Binding-site contacts:
Ligand atom CL6 contacts residue SER152 of chain 1.B at 3.8 Å.
Ligand atom C36 contacts residue GLU103 of chain 1.B at 3.6 Å.
Ligand atom F59 contacts residue PHE198 of chain 1.B at 3.0 Å.
Ligand atom O56 contacts residue GLY145 of chain 1.B at 3.1 Å (h-bond).
Ligand atom F60 contacts residue LEU201 of chain 1.B at 3.6 Å.
Ligand atom C41 contacts residue GLU136 of chain 1.B at 3.5 Å.
Ligand atom C37 contacts residue GLU103 of chain 1.B at 3.5 Å.
Ligand atom C1 contacts residue GLY145 of chain 1.B at 3.6 Å.
Ligand atom C15 contacts residue ALA149 of chain 1.B at 3.5 Å (hydrophobic).
Ligand atom C35 contacts residue GLU103 of chain 1.B at 3.1 Å.
Ligand atom C36 contacts residue TYR202 of chain 1.B at 3.3 Å (hydrophobic).
Ligand atom C1 contacts residue PHE104 of chain 1.B at 3.6 Å (hydrophobic).
Ligand atom CL6 contacts residue PHE153 of chain 1.B at 3.6 Å.
Ligand atom S62 contacts residue ARG107 of chain 1.B at 3.6 Å.
Ligand atom F59 contacts residue TYR202 of chain 1.B at 3.7 Å.
Ligand atom C3 contacts residue VAL148 of chain 1.B at 3.7 Å (hydrophobic).
Ligand atom C44 contacts residue GLU103 of chain 1.B at 3.3 Å.
Ligand atom CL6 contacts residue PHE112 of chain 1.B at 3.2 Å.
Ligand atom C8 contacts residue TYR108 of chain 1.B at 3.2 Å (hydrophobic).
Ligand atom O55 contacts residue GLY145 of chain 1.B at 3.6 Å (h-bond).
Ligand atom F60 contacts residue TRP144 of chain 1.B at 3.5 Å.
Ligand atom C6 contacts residue TYR108 of chain 1.B at 3.1 Å (hydrophobic).
Ligand atom C32 contacts residue TYR108 of chain 1.B at 3.8 Å (hydrophobic).
Ligand atom C16 contacts residue GLY145 of chain 1.B at 3.6 Å.
Ligand atom S62 contacts residue GLU103 of chain 1.B at 3.4 Å (salt-bridge).
Ligand atom O55 contacts residue VAL148 of chain 1.B at 3.6 Å.
Ligand atom O55 contacts residue PHE198 of chain 1.B at 3.6 Å.
Ligand atom C43 contacts residue TYR202 of chain 1.B at 3.7 Å (hydrophobic).
Ligand atom O54 contacts residue TYR202 of chain 1.B at 3.5 Å.
Ligand atom N52 contacts residue GLY145 of chain 1.B at 3.3 Å.
Ligand atom F61 contacts residue TYR202 of chain 1.B at 3.8 Å.
Ligand atom C40 contacts residue LEU137 of chain 1.B at 3.7 Å (hydrophobic).
Ligand atom C28 contacts residue VAL133 of chain 1.B at 3.8 Å (hydrophobic).
Ligand atom N50 contacts residue GLU103 of chain 1.B at 3.1 Å (salt-bridge).
Ligand atom O56 contacts residue ASN143 of chain 1.B at 3.8 Å.
Ligand atom C43 contacts residue GLU103 of chain 1.B at 3.8 Å.
Ligand atom C7 contacts residue GLY145 of chain 1.B at 3.8 Å.
Ligand atom C38 contacts residue TYR202 of chain 1.B at 3.8 Å (hydrophobic).
Ligand atom C45 contacts residue GLU103 of chain 1.B at 3.6 Å.
Ligand atom O55 contacts residue TRP144 of chain 1.B at 3.5 Å.

Sequence of chain 1.B:
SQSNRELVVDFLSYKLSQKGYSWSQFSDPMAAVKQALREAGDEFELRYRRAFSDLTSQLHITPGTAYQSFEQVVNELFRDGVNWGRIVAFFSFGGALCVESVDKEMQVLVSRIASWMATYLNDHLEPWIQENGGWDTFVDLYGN

The protein below binds the small molecule below.
Small molecule (SMILES): CC1(C)CCC(c2ccc(Cl)cc2)=C(CN2CCN(c3ccc(C(=O)NS(=O)(=O)c4ccc(N[C@H](CCN5CCOCC5)CSc5ccccc5)c(S(=O)(=O)C(F)(F)F)c4)cc3)CC2)C1